Binding-site contacts:
Ligand atom CAF contacts residue SER83 of chain 1.B at 3.3 Å.
Ligand atom CAB contacts residue SER83 of chain 1.B at 3.5 Å.
Ligand atom O contacts residue HIS325 of chain 1.B at 4.3 Å.
Ligand atom NAA contacts residue MET246 of chain 1.B at 3.2 Å.
Ligand atom CD1 contacts residue TRP308 of chain 1.B at 3.7 Å (hydrophobic).
Ligand atom O contacts residue TYR174 of chain 1.B at 2.6 Å (h-bond).
Ligand atom CD1 contacts residue LEU304 of chain 1.B at 3.5 Å (hydrophobic).
Ligand atom CA contacts residue ASP326 of chain 1.B at 3.8 Å.
Ligand atom OAD contacts residue GLY327 of chain 1.B at 3.6 Å.
Ligand atom CAF contacts residue TYR174 of chain 1.B at 3.3 Å (hydrophobic).
Ligand atom CAE contacts residue ARG466 of chain 1.B at 3.8 Å.
Ligand atom CAF contacts residue ARG466 of chain 1.B at 3.1 Å.
Ligand atom CD1 contacts residue TYR174 of chain 1.B at 4.0 Å (hydrophobic).
Ligand atom CG contacts residue LEU304 of chain 1.B at 3.9 Å (hydrophobic).
Ligand atom CAC contacts residue ALA328 of chain 1.B at 3.2 Å (hydrophobic).
Ligand atom SAG contacts residue TYR174 of chain 1.B at 4.2 Å.
Ligand atom CB contacts residue LEU304 of chain 1.B at 4.1 Å (hydrophobic).
Ligand atom NAA contacts residue SER83 of chain 1.B at 2.8 Å (h-bond).
Ligand atom CAE contacts residue SER83 of chain 1.B at 3.6 Å.
Ligand atom OAD contacts residue SER83 of chain 1.B at 3.2 Å (h-bond).
Ligand atom OAD contacts residue GLY82 of chain 1.B at 4.0 Å.
Ligand atom CAE contacts residue MET246 of chain 1.B at 4.0 Å (hydrophobic).
Ligand atom CB contacts residue ASP326 of chain 1.B at 4.1 Å.
Ligand atom CAF contacts residue ASN176 of chain 1.B at 4.0 Å.
Ligand atom OAD contacts residue MET246 of chain 1.B at 4.0 Å.
Ligand atom CAB contacts residue ALA328 of chain 1.B at 3.2 Å (hydrophobic).
Ligand atom CD2 contacts residue MET313 of chain 1.B at 4.2 Å (hydrophobic).
Ligand atom OAD contacts residue ALA328 of chain 1.B at 2.8 Å (h-bond).
Ligand atom CG contacts residue ASP326 of chain 1.B at 3.6 Å.
Ligand atom CD2 contacts residue ASP326 of chain 1.B at 3.1 Å.
Ligand atom O contacts residue ASP326 of chain 1.B at 3.7 Å.
Ligand atom N contacts residue GLY327 of chain 1.B at 4.1 Å.
Ligand atom CD2 contacts residue LEU304 of chain 1.B at 3.5 Å (hydrophobic).
Ligand atom C contacts residue TYR174 of chain 1.B at 3.7 Å (hydrophobic).
Ligand atom CAE contacts residue ASN176 of chain 1.B at 4.1 Å.
Ligand atom CAB contacts residue MET246 of chain 1.B at 4.0 Å (hydrophobic).
Ligand atom C contacts residue SER83 of chain 1.B at 3.9 Å.
Ligand atom SAG contacts residue ARG466 of chain 1.B at 3.3 Å (salt-bridge).
Ligand atom O contacts residue SER83 of chain 1.B at 3.2 Å.
Ligand atom C contacts residue ASP326 of chain 1.B at 4.1 Å.

The small molecule below binds the protein below.
Small molecule (SMILES): CC(=O)NCCSC(=O)[C@H](N)CC(C)C

Sequence of chain 1.B:
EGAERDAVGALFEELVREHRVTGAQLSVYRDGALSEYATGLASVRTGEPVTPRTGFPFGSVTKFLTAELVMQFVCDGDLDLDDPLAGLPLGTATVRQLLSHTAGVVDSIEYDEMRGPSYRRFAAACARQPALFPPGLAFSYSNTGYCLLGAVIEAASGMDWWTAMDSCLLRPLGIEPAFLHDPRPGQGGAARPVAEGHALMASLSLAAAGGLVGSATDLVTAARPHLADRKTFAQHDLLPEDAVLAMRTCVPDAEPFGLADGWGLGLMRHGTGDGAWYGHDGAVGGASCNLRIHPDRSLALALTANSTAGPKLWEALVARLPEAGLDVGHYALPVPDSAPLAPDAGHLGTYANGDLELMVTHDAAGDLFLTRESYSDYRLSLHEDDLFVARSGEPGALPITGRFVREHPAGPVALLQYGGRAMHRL